Sequence of chain 1.A:
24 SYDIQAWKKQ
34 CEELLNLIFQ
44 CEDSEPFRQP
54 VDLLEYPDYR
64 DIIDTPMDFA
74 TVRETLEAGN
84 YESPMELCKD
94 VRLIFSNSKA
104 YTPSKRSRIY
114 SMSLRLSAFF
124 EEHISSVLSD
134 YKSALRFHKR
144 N

Binding-site contacts:
Ligand atom O2 contacts residue ILE112 of chain 1.A at 3.5 Å.
Ligand atom C9 contacts residue PRO49 of chain 1.A at 3.2 Å (hydrophobic).
Ligand atom O1 contacts residue GLU58 of chain 1.A at 4.0 Å.
Ligand atom N3 contacts residue ILE112 of chain 1.A at 4.2 Å.
Ligand atom S1 contacts residue SER101 of chain 1.A at 3.5 Å (h-bond).
Ligand atom O2 contacts residue SER101 of chain 1.A at 3.0 Å (h-bond).
Ligand atom C10 contacts residue ILE112 of chain 1.A at 3.5 Å (hydrophobic).
Ligand atom C11 contacts residue ILE112 of chain 1.A at 3.5 Å (hydrophobic).
Ligand atom C14 contacts residue SER110 of chain 1.A at 3.5 Å.
Ligand atom C6 contacts residue TYR59 of chain 1.A at 3.4 Å (hydrophobic).
Ligand atom C8 contacts residue VAL54 of chain 1.A at 3.6 Å (hydrophobic).
Ligand atom C5 contacts residue PRO49 of chain 1.A at 3.8 Å (hydrophobic).
Ligand atom O1 contacts residue TYR59 of chain 1.A at 3.5 Å.
Ligand atom C8 contacts residue PHE50 of chain 1.A at 4.2 Å (hydrophobic).
Ligand atom C7 contacts residue VAL54 of chain 1.A at 4.0 Å (hydrophobic).
Ligand atom O1 contacts residue ASP55 of chain 1.A at 4.2 Å.
Ligand atom C10 contacts residue SER101 of chain 1.A at 4.1 Å.
Ligand atom C11 contacts residue TYR104 of chain 1.A at 3.7 Å (hydrophobic).
Ligand atom O2 contacts residue PHE50 of chain 1.A at 4.0 Å.
Ligand atom C9 contacts residue VAL54 of chain 1.A at 4.0 Å (hydrophobic).
Ligand atom S1 contacts residue THR105 of chain 1.A at 3.8 Å.
Ligand atom C1 contacts residue PRO53 of chain 1.A at 4.2 Å (hydrophobic).
Ligand atom C12 contacts residue TYR104 of chain 1.A at 3.7 Å (hydrophobic).
Ligand atom C12 contacts residue ILE112 of chain 1.A at 3.9 Å (hydrophobic).
Ligand atom C4 contacts residue GLN52 of chain 1.A at 4.0 Å.
Ligand atom S1 contacts residue ILE112 of chain 1.A at 3.9 Å.
Ligand atom C4 contacts residue PRO53 of chain 1.A at 4.0 Å (hydrophobic).
Ligand atom C4 contacts residue VAL54 of chain 1.A at 3.9 Å (hydrophobic).
Ligand atom O1 contacts residue VAL54 of chain 1.A at 4.1 Å.
Ligand atom C14 contacts residue THR105 of chain 1.A at 3.8 Å.
Ligand atom C13 contacts residue TYR104 of chain 1.A at 4.2 Å (hydrophobic).
Ligand atom N2 contacts residue PRO49 of chain 1.A at 3.9 Å.
Ligand atom C7 contacts residue TYR104 of chain 1.A at 4.1 Å (hydrophobic).
Ligand atom N1 contacts residue PRO49 of chain 1.A at 2.9 Å (h-bond).
Ligand atom C4 contacts residue PRO49 of chain 1.A at 3.5 Å (hydrophobic).
Ligand atom N1 contacts residue VAL54 of chain 1.A at 3.8 Å.
Ligand atom C8 contacts residue PRO49 of chain 1.A at 4.2 Å (hydrophobic).
Ligand atom C5 contacts residue VAL54 of chain 1.A at 3.8 Å (hydrophobic).
Ligand atom C3 contacts residue PRO49 of chain 1.A at 3.9 Å (hydrophobic).
Ligand atom N2 contacts residue VAL54 of chain 1.A at 3.8 Å.

The small molecule below binds the protein below.
Small molecule (SMILES): CCCCNC(=O)N1CCN(C(=O)c2cccs2)CC1